Sequence of chain 1.A:
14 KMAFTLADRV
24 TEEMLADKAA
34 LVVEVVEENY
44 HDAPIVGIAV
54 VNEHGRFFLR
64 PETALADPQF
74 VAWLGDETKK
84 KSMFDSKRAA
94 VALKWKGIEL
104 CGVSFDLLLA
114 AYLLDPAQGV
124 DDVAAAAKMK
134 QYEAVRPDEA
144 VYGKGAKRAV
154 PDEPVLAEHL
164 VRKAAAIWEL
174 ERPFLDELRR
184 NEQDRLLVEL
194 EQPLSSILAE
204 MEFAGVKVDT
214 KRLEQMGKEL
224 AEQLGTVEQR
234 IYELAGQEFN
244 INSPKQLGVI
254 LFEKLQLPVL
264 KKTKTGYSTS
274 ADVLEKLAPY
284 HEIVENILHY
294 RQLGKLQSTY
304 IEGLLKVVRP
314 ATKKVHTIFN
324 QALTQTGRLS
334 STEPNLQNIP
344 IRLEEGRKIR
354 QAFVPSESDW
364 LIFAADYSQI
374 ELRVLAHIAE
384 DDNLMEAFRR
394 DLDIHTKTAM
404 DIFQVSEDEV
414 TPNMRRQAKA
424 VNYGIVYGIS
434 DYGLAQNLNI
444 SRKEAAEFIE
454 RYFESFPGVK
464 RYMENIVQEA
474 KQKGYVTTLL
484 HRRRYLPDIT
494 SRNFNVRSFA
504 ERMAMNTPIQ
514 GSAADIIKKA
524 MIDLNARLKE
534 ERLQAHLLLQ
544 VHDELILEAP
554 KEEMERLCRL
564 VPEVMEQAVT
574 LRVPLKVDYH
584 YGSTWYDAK

Binding-site contacts:
Ligand atom C1' contacts residue GLU185 of chain 1.A at 3.9 Å.
Ligand atom C1' contacts residue LEU483 of chain 1.A at 3.4 Å (hydrophobic).
Ligand atom O5' contacts residue HIS484 of chain 1.A at 4.0 Å.
Ligand atom C4 contacts residue ASP187 of chain 1.A at 3.6 Å.
Ligand atom C5 contacts residue GLU185 of chain 1.A at 3.7 Å.
Ligand atom C2' contacts residue LEU483 of chain 1.A at 4.0 Å (hydrophobic).
Ligand atom C2 contacts residue ARG188 of chain 1.A at 3.4 Å.
Ligand atom C4 contacts residue ARG188 of chain 1.A at 3.8 Å.
Ligand atom O2 contacts residue ARG188 of chain 1.A at 3.3 Å (salt-bridge).
Ligand atom N4 contacts residue GLU185 of chain 1.A at 3.8 Å.
Ligand atom N3 contacts residue GLN186 of chain 1.A at 3.5 Å (h-bond).
Ligand atom O3G contacts residue HIS484 of chain 1.A at 2.6 Å (h-bond).
Ligand atom O2G contacts residue HIS484 of chain 1.A at 3.5 Å (h-bond).
Ligand atom C1' contacts residue HIS484 of chain 1.A at 3.6 Å.
Ligand atom C2 contacts residue LEU189 of chain 1.A at 3.7 Å (hydrophobic).
Ligand atom O2 contacts residue GLU185 of chain 1.A at 3.2 Å (salt-bridge).
Ligand atom C2 contacts residue GLN186 of chain 1.A at 3.8 Å.
Ligand atom C4 contacts residue GLU185 of chain 1.A at 3.5 Å.
Ligand atom O2 contacts residue LEU189 of chain 1.A at 2.7 Å (h-bond).
Ligand atom N1 contacts residue GLU185 of chain 1.A at 3.1 Å (salt-bridge).
Ligand atom O2 contacts residue ASP187 of chain 1.A at 3.9 Å.
Ligand atom C3' contacts residue ARG188 of chain 1.A at 4.1 Å.
Ligand atom N3 contacts residue ASP187 of chain 1.A at 3.5 Å (salt-bridge).
Ligand atom O1A contacts residue ARG188 of chain 1.A at 3.5 Å (salt-bridge).
Ligand atom O2 contacts residue GLN186 of chain 1.A at 3.4 Å.
Ligand atom C4' contacts residue LEU482 of chain 1.A at 3.8 Å (hydrophobic).
Ligand atom N4 contacts residue ASP187 of chain 1.A at 2.9 Å (salt-bridge).
Ligand atom O4' contacts residue HIS484 of chain 1.A at 3.1 Å (h-bond).
Ligand atom N4 contacts residue ARG188 of chain 1.A at 4.1 Å.
Ligand atom N3 contacts residue ARG188 of chain 1.A at 3.1 Å (salt-bridge).
Ligand atom N1 contacts residue HIS484 of chain 1.A at 3.5 Å (h-bond).
Ligand atom C6 contacts residue GLU185 of chain 1.A at 3.5 Å.
Ligand atom C5' contacts residue HIS484 of chain 1.A at 3.7 Å.
Ligand atom O4' contacts residue LEU483 of chain 1.A at 3.7 Å.
Ligand atom C6 contacts residue HIS484 of chain 1.A at 3.5 Å.
Ligand atom C4' contacts residue HIS484 of chain 1.A at 3.9 Å.
Ligand atom N3 contacts residue GLU185 of chain 1.A at 3.1 Å (salt-bridge).
Ligand atom PG contacts residue HIS484 of chain 1.A at 3.6 Å.
Ligand atom C4' contacts residue LEU483 of chain 1.A at 3.9 Å (hydrophobic).
Ligand atom C2 contacts residue GLU185 of chain 1.A at 2.9 Å.

This protein binds this small molecule.
Small molecule (SMILES): Nc1ccn([C@H]2CC[C@@H](CO[P](=O)(O)O[P](=O)(O)OP(=O)(O)O)O2)c(=O)n1